Binding-site contacts:
Ligand atom C8 contacts residue VAL124 of chain 1.B at 3.5 Å (hydrophobic).
Ligand atom O7 contacts residue ASN126 of chain 1.B at 4.1 Å.
Ligand atom C6 contacts residue LEU170 of chain 1.B at 4.3 Å (hydrophobic).
Ligand atom O5 contacts residue ASN126 of chain 1.B at 2.7 Å (h-bond).
Ligand atom C7 contacts residue SER110 of chain 1.B at 4.0 Å.
Ligand atom O7 contacts residue SER110 of chain 1.B at 2.9 Å (h-bond).
Ligand atom C8 contacts residue ARG156 of chain 1.B at 3.1 Å.
Ligand atom N2 contacts residue ASN126 of chain 1.B at 4.0 Å.
Ligand atom C7 contacts residue VAL124 of chain 1.B at 4.4 Å (hydrophobic).
Ligand atom C8 contacts residue PRO111 of chain 1.B at 4.0 Å (hydrophobic).
Ligand atom O6 contacts residue ASN126 of chain 1.B at 3.8 Å.
Ligand atom C7 contacts residue ASN126 of chain 1.B at 4.0 Å.
Ligand atom C1 contacts residue ASN126 of chain 1.B at 2.7 Å.
Ligand atom N2 contacts residue VAL124 of chain 1.B at 4.2 Å.
Ligand atom C8 contacts residue SER110 of chain 1.B at 3.8 Å.
Ligand atom C5 contacts residue ASN126 of chain 1.B at 3.6 Å.
Ligand atom O6 contacts residue LEU170 of chain 1.B at 3.4 Å.
Ligand atom C2 contacts residue ASN126 of chain 1.B at 4.1 Å.
Ligand atom C6 contacts residue ASN126 of chain 1.B at 4.2 Å.

A protein and the small-molecule ligand that binds it are described below.
Small molecule (SMILES): CC(=O)N[C@H]1[C@H](O[C@H]2[C@H](O)[C@@H](NC(C)=O)CO[C@@H]2CO)O[C@H](CO)[C@@H](O)[C@@H]1O

Sequence of chain 1.B:
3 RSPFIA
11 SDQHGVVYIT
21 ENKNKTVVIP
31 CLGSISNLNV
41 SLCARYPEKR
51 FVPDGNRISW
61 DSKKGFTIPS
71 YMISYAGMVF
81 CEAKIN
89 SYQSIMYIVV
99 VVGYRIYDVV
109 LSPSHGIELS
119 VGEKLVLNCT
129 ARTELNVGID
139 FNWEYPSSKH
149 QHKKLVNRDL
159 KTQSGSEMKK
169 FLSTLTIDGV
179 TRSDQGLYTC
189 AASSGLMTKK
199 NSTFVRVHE